Binding-site contacts:
Ligand atom OAM contacts residue 9SZ1 of chain 1.F at 3.9 Å.
Ligand atom CAU contacts residue 9SZ1 of chain 1.F at 4.1 Å.
Ligand atom CBM contacts residue GLN66 of chain 1.A at 4.5 Å.
Ligand atom CBR contacts residue GLN66 of chain 1.A at 4.2 Å.
Ligand atom CBQ contacts residue GLN66 of chain 1.A at 3.7 Å.
Ligand atom OAJ contacts residue 9SZ1 of chain 1.F at 4.0 Å.
Ligand atom CBW contacts residue ARG59 of chain 1.A at 3.9 Å.
Ligand atom CBC contacts residue GLU179 of chain 1.A at 4.2 Å.
Ligand atom CBF contacts residue GLU179 of chain 1.A at 3.8 Å.
Ligand atom CBJ contacts residue GLN66 of chain 1.A at 3.6 Å.
Ligand atom CBY contacts residue TRP58 of chain 1.A at 4.5 Å (hydrophobic).
Ligand atom CBE contacts residue GLU179 of chain 1.A at 3.7 Å.
Ligand atom CAZ contacts residue TYR178 of chain 1.A at 3.5 Å (hydrophobic).
Ligand atom CBL contacts residue GLN66 of chain 1.A at 4.0 Å.
Ligand atom CBI contacts residue GLN66 of chain 1.A at 4.0 Å.
Ligand atom CBB contacts residue TYR178 of chain 1.A at 4.1 Å (hydrophobic).
Ligand atom CBX contacts residue ARG59 of chain 1.A at 4.1 Å.
Ligand atom CBT contacts residue SER63 of chain 1.A at 3.8 Å.
Ligand atom CBA contacts residue TYR178 of chain 1.A at 3.1 Å (hydrophobic).
Ligand atom CBH contacts residue TYR178 of chain 1.A at 4.1 Å (hydrophobic).
Ligand atom CBN contacts residue SER63 of chain 1.A at 4.5 Å.
Ligand atom CBS contacts residue SER63 of chain 1.A at 3.6 Å.
Ligand atom CBS contacts residue ARG59 of chain 1.A at 3.6 Å.
Ligand atom PAK contacts residue 9SZ1 of chain 1.F at 4.2 Å.
Ligand atom CBG contacts residue GLU179 of chain 1.A at 4.3 Å.
Ligand atom CBS contacts residue SER62 of chain 1.A at 4.1 Å.
Ligand atom CBB contacts residue ASN182 of chain 1.A at 4.5 Å.
Ligand atom CAS contacts residue 9SZ1 of chain 1.F at 3.6 Å.
Ligand atom OAL contacts residue 9SZ1 of chain 1.F at 4.0 Å.
Ligand atom CAR contacts residue 9SZ1 of chain 1.F at 4.1 Å.
Ligand atom CAT contacts residue 9SZ1 of chain 1.F at 4.5 Å.
Ligand atom CBK contacts residue GLN66 of chain 1.A at 4.5 Å.
Ligand atom CBH contacts residue GLU179 of chain 1.A at 4.5 Å.
Ligand atom CBO contacts residue GLN66 of chain 1.A at 3.8 Å.
Ligand atom CBV contacts residue ARG59 of chain 1.A at 4.2 Å.
Ligand atom CBD contacts residue GLU179 of chain 1.A at 3.8 Å.
Ligand atom CBP contacts residue GLN66 of chain 1.A at 3.4 Å.

A protein and the small-molecule ligand that binds it are described below.
Small molecule (SMILES): O=P(O)(O)Oc1c2c(c(OP(=O)(O)O)c3c1[C@H]1C[C@@H]3c3cc4c(cc31)[C@H]1C[C@@H]4c3ccccc31)[C@H]1C[C@@H]2c2cc3c(cc21)[C@H]1C[C@@H]3c2ccccc21

Sequence of chain 1.A:
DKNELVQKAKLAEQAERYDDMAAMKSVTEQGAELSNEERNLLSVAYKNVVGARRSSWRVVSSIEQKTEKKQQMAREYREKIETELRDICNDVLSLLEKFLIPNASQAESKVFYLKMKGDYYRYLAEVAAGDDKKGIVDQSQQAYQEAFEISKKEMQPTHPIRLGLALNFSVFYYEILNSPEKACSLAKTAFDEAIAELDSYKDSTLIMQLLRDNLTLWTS